Sequence of chain 1.A:
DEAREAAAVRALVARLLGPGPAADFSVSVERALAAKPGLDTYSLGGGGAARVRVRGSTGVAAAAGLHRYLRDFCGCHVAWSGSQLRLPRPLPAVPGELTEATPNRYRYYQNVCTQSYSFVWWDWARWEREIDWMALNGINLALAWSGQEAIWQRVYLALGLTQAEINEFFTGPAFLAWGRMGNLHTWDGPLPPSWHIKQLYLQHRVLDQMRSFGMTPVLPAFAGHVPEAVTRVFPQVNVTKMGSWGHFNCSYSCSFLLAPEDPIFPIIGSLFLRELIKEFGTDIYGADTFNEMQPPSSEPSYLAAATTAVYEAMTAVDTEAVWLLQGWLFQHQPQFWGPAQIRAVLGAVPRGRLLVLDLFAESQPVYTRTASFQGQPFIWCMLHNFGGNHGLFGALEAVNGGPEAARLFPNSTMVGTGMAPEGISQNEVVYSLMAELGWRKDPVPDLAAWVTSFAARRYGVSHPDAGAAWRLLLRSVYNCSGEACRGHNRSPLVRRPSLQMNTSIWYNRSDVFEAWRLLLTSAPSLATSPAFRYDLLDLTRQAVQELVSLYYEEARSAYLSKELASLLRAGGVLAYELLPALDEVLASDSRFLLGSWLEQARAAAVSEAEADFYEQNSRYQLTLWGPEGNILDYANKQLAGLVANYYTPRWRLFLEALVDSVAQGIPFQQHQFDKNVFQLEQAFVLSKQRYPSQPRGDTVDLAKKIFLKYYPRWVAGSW

The protein below binds the small molecule below.
Small molecule (SMILES): CC(=O)N[C@H]1[C@H](O[C@H]2[C@H](O)[C@@H](NC(C)=O)CO[C@@H]2CO)O[C@H](CO)[C@@H](O)[C@@H]1O

Binding-site contacts:
Ligand atom C7 contacts residue ASN480 of chain 1.A at 3.4 Å.
Ligand atom C4 contacts residue ASN480 of chain 1.A at 4.2 Å.
Ligand atom C2 contacts residue ASN480 of chain 1.A at 2.3 Å.
Ligand atom C6 contacts residue SER482 of chain 1.A at 4.4 Å.
Ligand atom C8 contacts residue LEU475 of chain 1.A at 3.8 Å (hydrophobic).
Ligand atom O5 contacts residue ASN480 of chain 1.A at 2.3 Å (h-bond).
Ligand atom C8 contacts residue GLU398 of chain 1.A at 3.5 Å.
Ligand atom N2 contacts residue ASN480 of chain 1.A at 2.8 Å (h-bond).
Ligand atom C7 contacts residue GLU398 of chain 1.A at 3.7 Å.
Ligand atom C8 contacts residue LEU448 of chain 1.A at 4.2 Å (hydrophobic).
Ligand atom C2 contacts residue GLU398 of chain 1.A at 3.6 Å.
Ligand atom O7 contacts residue ARG476 of chain 1.A at 3.5 Å.
Ligand atom C3 contacts residue GLU398 of chain 1.A at 3.5 Å.
Ligand atom O5 contacts residue SER482 of chain 1.A at 4.3 Å.
Ligand atom C1 contacts residue GLU398 of chain 1.A at 4.1 Å.
Ligand atom O7 contacts residue ASN480 of chain 1.A at 3.7 Å.
Ligand atom C3 contacts residue ASN480 of chain 1.A at 3.7 Å.
Ligand atom N2 contacts residue GLU398 of chain 1.A at 2.8 Å (salt-bridge).
Ligand atom O7 contacts residue LEU475 of chain 1.A at 4.5 Å.
Ligand atom C1 contacts residue ASN480 of chain 1.A at 1.4 Å.
Ligand atom C7 contacts residue ARG476 of chain 1.A at 4.5 Å.
Ligand atom O3 contacts residue GLU398 of chain 1.A at 3.9 Å.
Ligand atom C8 contacts residue ASN480 of chain 1.A at 4.4 Å.
Ligand atom C5 contacts residue ASN480 of chain 1.A at 3.7 Å.